Sequence of chain 1.A:
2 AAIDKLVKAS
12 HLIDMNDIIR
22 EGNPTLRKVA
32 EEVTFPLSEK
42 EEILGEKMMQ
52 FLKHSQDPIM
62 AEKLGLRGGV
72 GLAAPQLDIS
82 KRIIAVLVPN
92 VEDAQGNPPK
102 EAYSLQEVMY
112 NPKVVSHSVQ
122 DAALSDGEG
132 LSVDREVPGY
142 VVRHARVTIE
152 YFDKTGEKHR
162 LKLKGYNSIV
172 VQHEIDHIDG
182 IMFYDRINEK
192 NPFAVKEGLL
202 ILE

Binding-site contacts:
Ligand atom N3 contacts residue OCS131 of chain 1.A at 3.5 Å (h-bond).
Ligand atom O2 contacts residue ZN1 of chain 1.D at 2.2 Å.
Ligand atom C5 contacts residue GLY130 of chain 1.A at 3.9 Å.
Ligand atom C4 contacts residue OCS131 of chain 1.A at 3.6 Å.
Ligand atom C12 contacts residue GLY72 of chain 1.A at 3.7 Å.
Ligand atom N1 contacts residue ZN1 of chain 1.D at 2.7 Å.
Ligand atom C13 contacts residue ZN1 of chain 1.D at 2.6 Å.
Ligand atom C10 contacts residue GLU129 of chain 1.A at 3.8 Å.
Ligand atom C13 contacts residue GLY72 of chain 1.A at 3.9 Å.
Ligand atom BR contacts residue HIS174 of chain 1.A at 3.7 Å.
Ligand atom C13 contacts residue HIS174 of chain 1.A at 3.4 Å.
Ligand atom C9 contacts residue GLY130 of chain 1.A at 3.9 Å.
Ligand atom N1 contacts residue GLU175 of chain 1.A at 2.7 Å (salt-bridge).
Ligand atom O14 contacts residue HIS178 of chain 1.A at 3.0 Å (h-bond).
Ligand atom C11 contacts residue GLY130 of chain 1.A at 3.3 Å.
Ligand atom C13 contacts residue GLU175 of chain 1.A at 3.9 Å.
Ligand atom O2 contacts residue GLN77 of chain 1.A at 3.2 Å (h-bond).
Ligand atom O14 contacts residue HIS174 of chain 1.A at 3.1 Å (h-bond).
Ligand atom O2 contacts residue OCS131 of chain 1.A at 2.8 Å (h-bond).
Ligand atom N1 contacts residue GLY72 of chain 1.A at 3.1 Å (h-bond).
Ligand atom O14 contacts residue ZN1 of chain 1.D at 2.0 Å.
Ligand atom C10 contacts residue GLY130 of chain 1.A at 3.2 Å.
Ligand atom C13 contacts residue GLN77 of chain 1.A at 3.8 Å.
Ligand atom C9 contacts residue GLU129 of chain 1.A at 3.7 Å.
Ligand atom N1 contacts residue HIS174 of chain 1.A at 3.4 Å (h-bond).
Ligand atom O2 contacts residue HIS174 of chain 1.A at 3.5 Å (h-bond).
Ligand atom C6 contacts residue GLY130 of chain 1.A at 3.6 Å.
Ligand atom O14 contacts residue GLU175 of chain 1.A at 2.7 Å (salt-bridge).
Ligand atom O14 contacts residue OCS131 of chain 1.A at 3.9 Å.
Ligand atom N1 contacts residue GLN77 of chain 1.A at 3.8 Å.
Ligand atom O14 contacts residue GLY72 of chain 1.A at 4.0 Å.
Ligand atom O14 contacts residue GLN77 of chain 1.A at 3.0 Å (h-bond).
Ligand atom C4 contacts residue LEU132 of chain 1.A at 3.9 Å (hydrophobic).
Ligand atom C7 contacts residue HIS174 of chain 1.A at 3.7 Å.
Ligand atom C13 contacts residue OCS131 of chain 1.A at 3.8 Å.
Ligand atom C8 contacts residue HIS174 of chain 1.A at 3.8 Å.
Ligand atom C4 contacts residue GLY130 of chain 1.A at 3.8 Å.
Ligand atom O2 contacts residue LEU132 of chain 1.A at 3.1 Å (h-bond).
Ligand atom C12 contacts residue LEU132 of chain 1.A at 3.9 Å (hydrophobic).
Ligand atom N3 contacts residue GLY130 of chain 1.A at 3.2 Å.

The protein below binds the small molecule below.
Small molecule (SMILES): O=C(Cc1c[nH]c2ccc(Br)cc12)NO